Sequence of chain 1.A:
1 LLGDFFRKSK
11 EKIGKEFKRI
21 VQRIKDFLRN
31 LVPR

Sequence of chain 1.B:
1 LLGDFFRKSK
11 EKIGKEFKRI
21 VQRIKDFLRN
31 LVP

Binding-site contacts:
Ligand atom C18 contacts residue PHE6 of chain 1.A at 4.3 Å (hydrophobic).
Ligand atom C16 contacts residue PHE5 of chain 1.A at 4.2 Å (hydrophobic).
Ligand atom P contacts residue PHE6 of chain 1.A at 3.7 Å.
Ligand atom C8 contacts residue PHE5 of chain 1.A at 4.2 Å (hydrophobic).
Ligand atom O2P contacts residue PHE5 of chain 1.A at 3.4 Å.
Ligand atom C18 contacts residue ILE24 of chain 1.B at 4.3 Å (hydrophobic).
Ligand atom C19 contacts residue ILE24 of chain 1.B at 4.1 Å (hydrophobic).
Ligand atom C21 contacts residue ILE24 of chain 1.B at 4.2 Å (hydrophobic).
Ligand atom C4 contacts residue PHE6 of chain 1.A at 4.3 Å (hydrophobic).
Ligand atom C18 contacts residue PHE27 of chain 1.B at 4.1 Å (hydrophobic).
Ligand atom O4P contacts residue PHE6 of chain 1.A at 3.9 Å.
Ligand atom O4P contacts residue PHE5 of chain 1.A at 3.8 Å.
Ligand atom C22 contacts residue LEU28 of chain 1.B at 3.9 Å (hydrophobic).
Ligand atom C16 contacts residue PHE27 of chain 1.B at 3.9 Å (hydrophobic).
Ligand atom P contacts residue PHE5 of chain 1.A at 4.3 Å.
Ligand atom C1 contacts residue PHE6 of chain 1.A at 4.2 Å (hydrophobic).
Ligand atom C7 contacts residue ASP4 of chain 1.A at 3.8 Å.
Ligand atom C17 contacts residue PHE5 of chain 1.A at 3.8 Å (hydrophobic).
Ligand atom O3P contacts residue PHE5 of chain 1.A at 3.9 Å.
Ligand atom C7 contacts residue PHE5 of chain 1.A at 3.6 Å (hydrophobic).
Ligand atom C20 contacts residue PHE27 of chain 1.B at 4.0 Å (hydrophobic).
Ligand atom C15 contacts residue PHE5 of chain 1.A at 4.0 Å (hydrophobic).
Ligand atom O2P contacts residue PHE6 of chain 1.A at 2.5 Å (h-bond).
Ligand atom C15 contacts residue PHE6 of chain 1.A at 4.4 Å (hydrophobic).
Ligand atom C17 contacts residue PHE27 of chain 1.B at 4.5 Å (hydrophobic).
Ligand atom C1 contacts residue ARG23 of chain 1.B at 3.9 Å.

This protein binds this small molecule.
Small molecule (SMILES): CCCCCCCCCCCCO[P](=O)([O-])OCC[N+](C)(C)C